Sequence of chain 3.B:
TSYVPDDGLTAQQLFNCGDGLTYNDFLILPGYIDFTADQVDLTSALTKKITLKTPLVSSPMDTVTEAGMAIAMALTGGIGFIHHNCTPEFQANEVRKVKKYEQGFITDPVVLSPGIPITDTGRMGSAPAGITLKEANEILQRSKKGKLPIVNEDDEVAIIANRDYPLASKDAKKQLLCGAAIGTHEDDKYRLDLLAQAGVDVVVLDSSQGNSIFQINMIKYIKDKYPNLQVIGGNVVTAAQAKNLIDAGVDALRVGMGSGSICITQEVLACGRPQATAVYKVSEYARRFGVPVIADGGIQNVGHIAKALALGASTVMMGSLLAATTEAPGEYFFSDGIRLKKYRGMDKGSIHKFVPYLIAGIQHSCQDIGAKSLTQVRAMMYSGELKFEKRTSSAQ

This protein binds this small molecule.
Small molecule (SMILES): O=P(O)(O)OC[C@H]1O[C@@H](n2cnc3c(Cl)[nH+]cnc32)[C@H](O)[C@@H]1O

Binding-site contacts:
Ligand atom N7 contacts residue MET70 of chain 3.B at 3.8 Å.
Ligand atom C3' contacts residue SER68 of chain 3.B at 3.1 Å.
Ligand atom O1P contacts residue GLY387 of chain 3.B at 2.8 Å (h-bond).
Ligand atom O2P contacts residue SER329 of chain 3.B at 2.8 Å (h-bond).
Ligand atom O3P contacts residue GLY365 of chain 3.B at 3.1 Å.
Ligand atom O2' contacts residue NAD1 of chain 3.F at 3.6 Å (h-bond).
Ligand atom O3' contacts residue SER68 of chain 3.B at 2.6 Å (h-bond).
Ligand atom C2 contacts residue NAD1 of chain 3.F at 3.5 Å.
Ligand atom C3' contacts residue ASP364 of chain 3.B at 3.6 Å.
Ligand atom C2 contacts residue GLU335 of chain 3.B at 3.5 Å.
Ligand atom C6 contacts residue CYS331 of chain 3.B at 1.9 Å (hydrophobic).
Ligand atom C5 contacts residue CYS331 of chain 3.B at 2.8 Å (hydrophobic).
Ligand atom O5' contacts residue GLY328 of chain 3.B at 3.5 Å.
Ligand atom O3P contacts residue GLY328 of chain 3.B at 3.4 Å.
Ligand atom P contacts residue SER388 of chain 3.B at 3.1 Å.
Ligand atom N3 contacts residue GLU335 of chain 3.B at 3.7 Å.
Ligand atom O3P contacts residue ILE367 of chain 3.B at 3.7 Å.
Ligand atom N1 contacts residue CYS331 of chain 3.B at 2.8 Å (h-bond).
Ligand atom C8 contacts residue MET70 of chain 3.B at 3.3 Å (hydrophobic).
Ligand atom O2P contacts residue SER388 of chain 3.B at 2.6 Å (h-bond).
Ligand atom O5' contacts residue SER329 of chain 3.B at 3.3 Å (h-bond).
Ligand atom C4 contacts residue SER329 of chain 3.B at 3.1 Å.
Ligand atom N7 contacts residue TYR411 of chain 3.B at 3.2 Å (h-bond).
Ligand atom O3' contacts residue ARG322 of chain 3.B at 3.7 Å.
Ligand atom N3 contacts residue SER329 of chain 3.B at 3.4 Å (h-bond).
Ligand atom O1P contacts residue SER388 of chain 3.B at 2.8 Å (h-bond).
Ligand atom C6 contacts residue ILE330 of chain 3.B at 3.6 Å (hydrophobic).
Ligand atom O2P contacts residue GLY328 of chain 3.B at 3.1 Å.
Ligand atom N1 contacts residue ILE330 of chain 3.B at 3.7 Å.
Ligand atom P contacts residue SER329 of chain 3.B at 3.5 Å.
Ligand atom C5 contacts residue SER329 of chain 3.B at 3.5 Å.
Ligand atom C5' contacts residue MET70 of chain 3.B at 3.6 Å (hydrophobic).
Ligand atom O3P contacts residue GLY366 of chain 3.B at 2.5 Å (h-bond).
Ligand atom N9 contacts residue SER329 of chain 3.B at 3.4 Å (h-bond).
Ligand atom O3' contacts residue ASP364 of chain 3.B at 2.4 Å (salt-bridge).
Ligand atom O2' contacts residue ASP364 of chain 3.B at 2.4 Å (salt-bridge).
Ligand atom C2' contacts residue ASP364 of chain 3.B at 3.5 Å.
Ligand atom N3 contacts residue NAD1 of chain 3.F at 3.7 Å.
Ligand atom P contacts residue GLY328 of chain 3.B at 3.6 Å.
Ligand atom N7 contacts residue CYS331 of chain 3.B at 3.3 Å (h-bond).